Sequence of chain 1.A:
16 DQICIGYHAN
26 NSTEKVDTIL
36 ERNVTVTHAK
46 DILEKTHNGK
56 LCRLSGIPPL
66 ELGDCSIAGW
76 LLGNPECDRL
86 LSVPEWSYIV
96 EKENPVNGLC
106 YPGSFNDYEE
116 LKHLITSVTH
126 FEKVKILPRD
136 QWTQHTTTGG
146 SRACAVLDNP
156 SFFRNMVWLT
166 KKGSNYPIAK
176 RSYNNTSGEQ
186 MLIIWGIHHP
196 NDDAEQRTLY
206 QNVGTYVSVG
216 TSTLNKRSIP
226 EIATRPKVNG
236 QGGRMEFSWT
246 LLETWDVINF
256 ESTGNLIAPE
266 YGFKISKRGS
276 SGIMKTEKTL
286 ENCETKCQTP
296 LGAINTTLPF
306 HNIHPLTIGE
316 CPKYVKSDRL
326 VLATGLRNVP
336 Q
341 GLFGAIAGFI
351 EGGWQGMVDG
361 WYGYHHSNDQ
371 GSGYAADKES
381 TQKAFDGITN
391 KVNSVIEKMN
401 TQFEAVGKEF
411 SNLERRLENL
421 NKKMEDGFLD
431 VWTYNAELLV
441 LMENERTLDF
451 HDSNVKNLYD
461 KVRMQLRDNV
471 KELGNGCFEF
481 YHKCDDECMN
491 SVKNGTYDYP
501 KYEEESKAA

The small molecule below binds the protein below.
Small molecule (SMILES): CC(=O)N[C@@H]1[C@@H](O)[C@H](O)[C@@H](CO)O[C@H]1O

Binding-site contacts:
Ligand atom C5 contacts residue ASN179 of chain 1.A at 2.8 Å.
Ligand atom C6 contacts residue VAL252 of chain 1.A at 3.6 Å (hydrophobic).
Ligand atom C6 contacts residue TRP250 of chain 1.A at 3.4 Å (hydrophobic).
Ligand atom C1 contacts residue TRP250 of chain 1.A at 4.4 Å (hydrophobic).
Ligand atom O6 contacts residue VAL252 of chain 1.A at 3.6 Å.
Ligand atom C5 contacts residue VAL252 of chain 1.A at 4.5 Å (hydrophobic).
Ligand atom C2 contacts residue TRP250 of chain 1.A at 4.1 Å (hydrophobic).
Ligand atom C8 contacts residue TRP250 of chain 1.A at 4.3 Å (hydrophobic).
Ligand atom C8 contacts residue THR181 of chain 1.A at 4.3 Å.
Ligand atom O6 contacts residue ASN179 of chain 1.A at 3.4 Å (h-bond).
Ligand atom C1 contacts residue THR181 of chain 1.A at 4.4 Å.
Ligand atom C5 contacts residue TRP250 of chain 1.A at 3.0 Å (hydrophobic).
Ligand atom C6 contacts residue ASN179 of chain 1.A at 3.4 Å.
Ligand atom C4 contacts residue ASN179 of chain 1.A at 4.0 Å.
Ligand atom C2 contacts residue ASN179 of chain 1.A at 3.8 Å.
Ligand atom C3 contacts residue ASN179 of chain 1.A at 4.2 Å.
Ligand atom C4 contacts residue TRP250 of chain 1.A at 3.8 Å (hydrophobic).
Ligand atom C1 contacts residue ASN179 of chain 1.A at 2.6 Å.
Ligand atom N2 contacts residue TRP250 of chain 1.A at 4.3 Å.